A small-molecule ligand and the protein it binds are described below.
Small molecule (SMILES): CC[C@@H](CO)N1C(=O)[C@@H](CC(=O)O)C[C@H](c2cccc(Cl)c2)[C@H]1c1ccc(Cl)cc1

Binding-site contacts:
Ligand atom C19 contacts residue VAL9 of chain 1.G at 3.7 Å (hydrophobic).
Ligand atom C13 contacts residue VAL88 of chain 1.G at 3.5 Å (hydrophobic).
Ligand atom C18 contacts residue VAL9 of chain 1.G at 3.8 Å (hydrophobic).
Ligand atom CL2 contacts residue ILE94 of chain 1.G at 3.9 Å.
Ligand atom C23 contacts residue MET57 of chain 1.G at 3.4 Å (hydrophobic).
Ligand atom O2 contacts residue VAL88 of chain 1.G at 3.5 Å (h-bond).
Ligand atom C16 contacts residue HIS91 of chain 1.G at 3.9 Å.
Ligand atom C19 contacts residue THR10 of chain 1.G at 3.8 Å.
Ligand atom C21 contacts residue HIS91 of chain 1.G at 3.7 Å.
Ligand atom C23 contacts residue ILE56 of chain 1.G at 3.5 Å (hydrophobic).
Ligand atom CL1 contacts residue ILE56 of chain 1.G at 3.6 Å.
Ligand atom CL2 contacts residue LEU49 of chain 1.G at 3.5 Å.
Ligand atom C10 contacts residue MET57 of chain 1.G at 3.2 Å (hydrophobic).
Ligand atom O2 contacts residue LYS89 of chain 1.G at 3.9 Å.
Ligand atom C23 contacts residue TYR62 of chain 1.G at 3.8 Å (hydrophobic).
Ligand atom C21 contacts residue LEU49 of chain 1.G at 3.9 Å (hydrophobic).
Ligand atom C1 contacts residue ILE56 of chain 1.G at 3.7 Å (hydrophobic).
Ligand atom C14 contacts residue HIS91 of chain 1.G at 3.8 Å.
Ligand atom C4 contacts residue GLY53 of chain 1.G at 3.6 Å.
Ligand atom C22 contacts residue HIS91 of chain 1.G at 3.5 Å.
Ligand atom C14 contacts residue LYS89 of chain 1.G at 3.7 Å.
Ligand atom C14 contacts residue VAL88 of chain 1.G at 3.8 Å (hydrophobic).
Ligand atom C19 contacts residue THR11 of chain 1.G at 3.8 Å.
Ligand atom CL1 contacts residue LEU52 of chain 1.G at 4.0 Å.
Ligand atom C2 contacts residue ILE56 of chain 1.G at 3.8 Å (hydrophobic).
Ligand atom C5 contacts residue LEU49 of chain 1.G at 3.5 Å (hydrophobic).
Ligand atom CL2 contacts residue TYR95 of chain 1.G at 3.8 Å.
Ligand atom O4 contacts residue VAL9 of chain 1.G at 4.0 Å.
Ligand atom C2 contacts residue ILE94 of chain 1.G at 3.7 Å (hydrophobic).
Ligand atom C9 contacts residue GLY53 of chain 1.G at 3.9 Å.
Ligand atom C5 contacts residue GLY53 of chain 1.G at 3.9 Å.
Ligand atom C4 contacts residue LEU52 of chain 1.G at 3.9 Å (hydrophobic).
Ligand atom C20 contacts residue THR11 of chain 1.G at 3.5 Å.
Ligand atom CL1 contacts residue ILE94 of chain 1.G at 3.8 Å.
Ligand atom C17 contacts residue HIS91 of chain 1.G at 3.8 Å.
Ligand atom C4 contacts residue LEU49 of chain 1.G at 3.4 Å (hydrophobic).
Ligand atom O3 contacts residue LYS89 of chain 1.G at 2.9 Å (salt-bridge).
Ligand atom CL2 contacts residue HIS91 of chain 1.G at 3.5 Å.
Ligand atom O2 contacts residue HIS91 of chain 1.G at 2.8 Å (h-bond).
Ligand atom C8 contacts residue GLY53 of chain 1.G at 4.0 Å.

Sequence of chain 1.G:
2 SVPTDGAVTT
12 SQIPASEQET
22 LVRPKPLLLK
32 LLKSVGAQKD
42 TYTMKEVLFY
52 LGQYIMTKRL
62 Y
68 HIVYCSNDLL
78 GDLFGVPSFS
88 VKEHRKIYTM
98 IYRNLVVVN